Sequence of chain 1.A:
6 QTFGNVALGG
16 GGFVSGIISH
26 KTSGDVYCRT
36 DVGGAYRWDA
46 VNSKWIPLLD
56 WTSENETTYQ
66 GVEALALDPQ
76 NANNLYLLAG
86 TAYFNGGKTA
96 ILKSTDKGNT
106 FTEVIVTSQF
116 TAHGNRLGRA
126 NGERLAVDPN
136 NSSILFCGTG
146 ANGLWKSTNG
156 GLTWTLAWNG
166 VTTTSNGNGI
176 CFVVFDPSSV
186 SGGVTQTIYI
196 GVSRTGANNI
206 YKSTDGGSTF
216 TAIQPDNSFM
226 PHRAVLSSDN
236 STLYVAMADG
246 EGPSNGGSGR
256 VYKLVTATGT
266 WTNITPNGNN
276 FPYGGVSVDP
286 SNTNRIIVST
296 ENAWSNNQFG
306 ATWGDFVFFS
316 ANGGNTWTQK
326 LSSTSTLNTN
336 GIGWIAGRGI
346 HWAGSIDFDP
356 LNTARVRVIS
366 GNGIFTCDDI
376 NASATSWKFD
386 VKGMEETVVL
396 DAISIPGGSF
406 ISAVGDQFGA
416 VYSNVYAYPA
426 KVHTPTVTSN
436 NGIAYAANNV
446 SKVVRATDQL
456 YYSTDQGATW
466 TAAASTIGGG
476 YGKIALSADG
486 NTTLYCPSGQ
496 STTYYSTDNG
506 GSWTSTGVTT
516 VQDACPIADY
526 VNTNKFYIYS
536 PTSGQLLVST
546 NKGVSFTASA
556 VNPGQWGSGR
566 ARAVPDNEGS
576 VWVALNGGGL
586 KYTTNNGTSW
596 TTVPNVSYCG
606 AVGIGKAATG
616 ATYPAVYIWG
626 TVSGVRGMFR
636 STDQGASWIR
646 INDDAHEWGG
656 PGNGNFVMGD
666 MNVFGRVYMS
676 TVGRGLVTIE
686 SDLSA

Binding-site contacts:
Ligand atom O4 contacts residue THR433 of chain 1.A at 3.8 Å.
Ligand atom O5 contacts residue GAL8 of chain 1.B at 2.9 Å (h-bond).
Ligand atom O5 contacts residue ARG343 of chain 1.A at 3.3 Å (salt-bridge).
Ligand atom C5 contacts residue ASP411 of chain 1.A at 3.3 Å.
Ligand atom C5 contacts residue HIS346 of chain 1.A at 3.8 Å.
Ligand atom C4 contacts residue ASP411 of chain 1.A at 3.0 Å.
Ligand atom O4 contacts residue ASP411 of chain 1.A at 2.9 Å (salt-bridge).
Ligand atom C3 contacts residue GLY366 of chain 1.A at 3.6 Å.
Ligand atom C5 contacts residue ASP411 of chain 1.A at 3.4 Å.
Ligand atom C5 contacts residue TRP299 of chain 1.A at 3.2 Å (hydrophobic).
Ligand atom O3 contacts residue GLC1 of chain 1.B at 3.3 Å.
Ligand atom O4 contacts residue TRP347 of chain 1.A at 3.9 Å.
Ligand atom C1 contacts residue TRP299 of chain 1.A at 3.6 Å (hydrophobic).
Ligand atom C2 contacts residue TRP299 of chain 1.A at 3.9 Å (hydrophobic).
Ligand atom O3 contacts residue PHE413 of chain 1.A at 3.6 Å.
Ligand atom O4 contacts residue TRP299 of chain 1.A at 3.5 Å.
Ligand atom O3 contacts residue ASP411 of chain 1.A at 3.8 Å.
Ligand atom O5 contacts residue TRP347 of chain 1.A at 3.8 Å.
Ligand atom O5 contacts residue TRP299 of chain 1.A at 3.6 Å.
Ligand atom C6 contacts residue TRP308 of chain 1.A at 3.5 Å (hydrophobic).
Ligand atom C2 contacts residue GLY366 of chain 1.A at 3.7 Å.
Ligand atom O4 contacts residue ASP411 of chain 1.A at 1.9 Å (salt-bridge).
Ligand atom C3 contacts residue TRP299 of chain 1.A at 3.4 Å (hydrophobic).
Ligand atom C6 contacts residue HIS346 of chain 1.A at 3.5 Å.
Ligand atom O4 contacts residue PHE413 of chain 1.A at 3.5 Å.
Ligand atom O5 contacts residue TRP299 of chain 1.A at 3.6 Å.
Ligand atom O2 contacts residue HIS346 of chain 1.A at 2.8 Å (h-bond).
Ligand atom C5 contacts residue TRP299 of chain 1.A at 3.5 Å (hydrophobic).
Ligand atom C4 contacts residue GLC1 of chain 1.B at 3.5 Å.
Ligand atom C4 contacts residue TRP299 of chain 1.A at 3.6 Å (hydrophobic).
Ligand atom O4 contacts residue GLC1 of chain 1.B at 2.5 Å (h-bond).
Ligand atom C4 contacts residue ASP411 of chain 1.A at 2.9 Å.
Ligand atom C2 contacts residue HIS346 of chain 1.A at 3.8 Å.
Ligand atom C3 contacts residue ASP411 of chain 1.A at 3.3 Å.
Ligand atom O2 contacts residue GLY366 of chain 1.A at 3.0 Å (h-bond).
Ligand atom O3 contacts residue GLY17 of chain 1.A at 3.8 Å.
Ligand atom C6 contacts residue TRP299 of chain 1.A at 3.8 Å (hydrophobic).
Ligand atom O3 contacts residue GLY366 of chain 1.A at 2.6 Å (h-bond).
Ligand atom O4 contacts residue HIS346 of chain 1.A at 3.5 Å (h-bond).
Ligand atom C1 contacts residue GAL8 of chain 1.B at 3.8 Å.

The small molecule below binds the protein below.
Small molecule (SMILES): OC[C@H]1O[C@@H](O)[C@H](O)[C@@H](O)[C@@H]1O[C@@H]1O[C@H](CO[C@H]2OC[C@@H](O)[C@H](O)[C@H]2O)[C@@H](O[C@@H]2O[C@H](CO[C@H]3OC[C@@H](O)[C@H](O)[C@H]3O)[C@@H](O[C@@H]3O[C@H](CO[C@H]4OC[C@@H](O)[C@H](O)[C@H]4O)[C@@H](O)[C@H](O)[C@H]3O)[C@H](O)[C@H]2O)[C@H](O)[C@H]1O